Sequence of chain 1.A:
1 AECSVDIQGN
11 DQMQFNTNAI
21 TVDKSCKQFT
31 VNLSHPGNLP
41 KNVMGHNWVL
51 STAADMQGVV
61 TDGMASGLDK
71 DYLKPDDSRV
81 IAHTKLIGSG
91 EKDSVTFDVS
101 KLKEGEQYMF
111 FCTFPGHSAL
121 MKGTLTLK

This small molecule binds to this protein.
Small molecule (SMILES): c1ccn2->[Os+2]3(n4ccnc4)(<-n4ccccc4-c2c1)<-n1ccccc1-c1ccccn->31

Binding-site contacts:
Ligand atom N26 contacts residue HIS83 of chain 1.A at 2.5 Å (h-bond).
Ligand atom ND1 contacts residue DOS1 of chain 1.D at 0.7 Å (h-bond).
Ligand atom N13 contacts residue DOS1 of chain 1.D at 0.9 Å.
Ligand atom CE1 contacts residue HIS83 of chain 1.A at 3.5 Å.
Ligand atom C29 contacts residue DOS1 of chain 1.D at 0.5 Å.
Ligand atom C30 contacts residue DOS1 of chain 1.D at 0.8 Å.
Ligand atom C32 contacts residue DOS1 of chain 1.D at 1.4 Å.
Ligand atom C35 contacts residue DOS1 of chain 1.D at 1.1 Å.
Ligand atom C4 contacts residue DOS1 of chain 1.D at 1.0 Å.
Ligand atom C34 contacts residue LYS74 of chain 1.A at 3.3 Å.
Ligand atom C5 contacts residue DOS1 of chain 1.D at 0.9 Å.
Ligand atom C34 contacts residue DOS1 of chain 1.D at 0.4 Å.
Ligand atom CG contacts residue DOS1 of chain 1.D at 0.7 Å.
Ligand atom OS contacts residue HIS83 of chain 1.A at 2.0 Å.
Ligand atom C9 contacts residue DOS1 of chain 1.D at 0.8 Å.
Ligand atom N37 contacts residue HIS83 of chain 1.A at 2.2 Å (h-bond).
Ligand atom CE1 contacts residue DOS1 of chain 1.D at 1.1 Å.
Ligand atom C3 contacts residue DOS1 of chain 1.D at 0.8 Å.
Ligand atom C10 contacts residue DOS1 of chain 1.D at 0.7 Å.
Ligand atom C28 contacts residue DOS1 of chain 1.D at 0.3 Å.
Ligand atom C11 contacts residue DOS1 of chain 1.D at 0.9 Å.
Ligand atom N37 contacts residue DOS1 of chain 1.D at 0.9 Å (h-bond).
Ligand atom C36 contacts residue HIS83 of chain 1.A at 3.0 Å.
Ligand atom NE2 contacts residue DOS1 of chain 1.D at 0.5 Å.
Ligand atom N2 contacts residue DOS1 of chain 1.D at 0.9 Å.
Ligand atom C33 contacts residue DOS1 of chain 1.D at 0.8 Å.
Ligand atom C12 contacts residue DOS1 of chain 1.D at 0.6 Å.
Ligand atom C8 contacts residue DOS1 of chain 1.D at 0.8 Å.
Ligand atom C32 contacts residue HIS83 of chain 1.A at 2.7 Å.
Ligand atom C7 contacts residue DOS1 of chain 1.D at 0.7 Å.
Ligand atom C31 contacts residue DOS1 of chain 1.D at 0.8 Å.
Ligand atom OS contacts residue DOS1 of chain 1.D at 1.0 Å.
Ligand atom C36 contacts residue DOS1 of chain 1.D at 0.6 Å.
Ligand atom ND1 contacts residue HIS83 of chain 1.A at 3.1 Å (h-bond).
Ligand atom C27 contacts residue DOS1 of chain 1.D at 0.3 Å.
Ligand atom CD2 contacts residue DOS1 of chain 1.D at 0.5 Å.
Ligand atom C27 contacts residue HIS83 of chain 1.A at 3.2 Å.
Ligand atom N26 contacts residue DOS1 of chain 1.D at 0.4 Å (h-bond).
Ligand atom C31 contacts residue HIS83 of chain 1.A at 2.9 Å.
Ligand atom C6 contacts residue DOS1 of chain 1.D at 0.8 Å.